Binding-site contacts:
Ligand atom N2 contacts residue ASN372 of chain 1.B at 3.9 Å.
Ligand atom C2 contacts residue ASN372 of chain 1.B at 3.5 Å.
Ligand atom C4 contacts residue ASN372 of chain 1.B at 3.8 Å.
Ligand atom O3 contacts residue ASN372 of chain 1.B at 2.3 Å (h-bond).
Ligand atom C3 contacts residue ASN372 of chain 1.B at 3.3 Å.
Ligand atom O4 contacts residue ASN372 of chain 1.B at 4.4 Å.

This protein binds this small molecule.
Small molecule (SMILES): CC(=O)N[C@@H]1[C@@H](O)[C@H](O)[C@@H](CO)O[C@H]1O

Sequence of chain 1.B:
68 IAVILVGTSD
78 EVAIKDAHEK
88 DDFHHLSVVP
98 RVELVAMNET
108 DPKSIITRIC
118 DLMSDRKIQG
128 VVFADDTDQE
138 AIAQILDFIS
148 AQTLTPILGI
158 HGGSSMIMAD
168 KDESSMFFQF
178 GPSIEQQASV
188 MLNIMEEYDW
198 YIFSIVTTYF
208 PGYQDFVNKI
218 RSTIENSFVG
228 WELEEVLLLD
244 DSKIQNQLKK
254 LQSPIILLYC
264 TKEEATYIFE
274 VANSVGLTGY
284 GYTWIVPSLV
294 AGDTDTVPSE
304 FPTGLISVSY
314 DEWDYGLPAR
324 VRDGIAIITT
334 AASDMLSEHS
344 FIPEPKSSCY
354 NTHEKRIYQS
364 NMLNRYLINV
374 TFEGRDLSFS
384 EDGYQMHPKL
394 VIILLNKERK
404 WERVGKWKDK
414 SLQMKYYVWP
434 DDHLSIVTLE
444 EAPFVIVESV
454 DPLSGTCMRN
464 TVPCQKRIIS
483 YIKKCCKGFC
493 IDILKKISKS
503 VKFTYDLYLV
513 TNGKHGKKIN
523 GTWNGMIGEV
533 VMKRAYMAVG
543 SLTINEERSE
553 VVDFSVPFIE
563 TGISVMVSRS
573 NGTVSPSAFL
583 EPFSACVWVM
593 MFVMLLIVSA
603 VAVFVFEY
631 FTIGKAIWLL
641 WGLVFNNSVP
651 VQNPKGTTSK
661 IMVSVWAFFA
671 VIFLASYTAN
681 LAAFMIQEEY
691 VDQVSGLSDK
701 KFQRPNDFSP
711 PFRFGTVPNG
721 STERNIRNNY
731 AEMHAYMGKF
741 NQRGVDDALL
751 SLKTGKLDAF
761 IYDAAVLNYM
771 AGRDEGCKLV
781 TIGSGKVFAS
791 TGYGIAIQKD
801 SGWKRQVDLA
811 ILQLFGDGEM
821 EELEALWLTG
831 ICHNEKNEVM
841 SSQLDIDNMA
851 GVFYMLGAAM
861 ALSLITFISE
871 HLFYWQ